Sequence of chain 2.A:
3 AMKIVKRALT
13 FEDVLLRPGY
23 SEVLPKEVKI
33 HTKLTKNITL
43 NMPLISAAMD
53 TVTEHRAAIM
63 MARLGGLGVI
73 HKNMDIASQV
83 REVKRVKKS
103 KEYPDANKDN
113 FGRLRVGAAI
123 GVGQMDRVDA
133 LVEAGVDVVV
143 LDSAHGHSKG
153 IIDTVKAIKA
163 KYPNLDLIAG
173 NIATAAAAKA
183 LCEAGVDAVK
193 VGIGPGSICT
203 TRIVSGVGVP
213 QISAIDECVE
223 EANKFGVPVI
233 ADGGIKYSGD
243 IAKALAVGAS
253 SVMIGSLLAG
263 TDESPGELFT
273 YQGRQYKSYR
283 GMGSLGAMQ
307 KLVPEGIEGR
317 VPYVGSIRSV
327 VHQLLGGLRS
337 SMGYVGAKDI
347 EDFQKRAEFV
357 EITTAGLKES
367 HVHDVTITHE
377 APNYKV

Binding-site contacts:
Ligand atom C15 contacts residue GLY285 of chain 4.A at 3.6 Å.
Ligand atom C5 contacts residue ALA146 of chain 4.A at 4.0 Å (hydrophobic).
Ligand atom C23 contacts residue GLY285 of chain 4.A at 3.8 Å.
Ligand atom C contacts residue GLU311 of chain 4.A at 3.8 Å.
Ligand atom C23 contacts residue VAL309 of chain 4.A at 3.7 Å (hydrophobic).
Ligand atom C4 contacts residue ALA146 of chain 4.A at 3.7 Å (hydrophobic).
Ligand atom BR1 contacts residue HIS147 of chain 4.A at 3.8 Å.
Ligand atom C21 contacts residue GLU311 of chain 4.A at 3.6 Å.
Ligand atom C23 contacts residue GLU311 of chain 4.A at 3.8 Å.
Ligand atom C9 contacts residue GLU311 of chain 4.A at 3.9 Å.
Ligand atom C23 contacts residue MET290 of chain 4.A at 3.9 Å (hydrophobic).
Ligand atom C contacts residue ALA146 of chain 4.A at 3.9 Å (hydrophobic).
Ligand atom C21 contacts residue TYR340 of chain 2.A at 3.8 Å (hydrophobic).
Ligand atom BR1 contacts residue SER23 of chain 2.A at 4.1 Å.
Ligand atom C13 contacts residue GLY285 of chain 4.A at 4.0 Å.
Ligand atom C20 contacts residue IMP1 of chain 4.D at 3.5 Å.
Ligand atom C16 contacts residue GLY285 of chain 4.A at 4.0 Å.
Ligand atom BR1 contacts residue VAL25 of chain 2.A at 3.7 Å.
Ligand atom C21 contacts residue ALA146 of chain 4.A at 3.6 Å (hydrophobic).
Ligand atom C17 contacts residue IMP1 of chain 4.D at 4.1 Å.
Ligand atom N1 contacts residue TYR340 of chain 2.A at 4.1 Å.
Ligand atom C18 contacts residue ALA146 of chain 4.A at 4.1 Å (hydrophobic).
Ligand atom C9 contacts residue SER336 of chain 2.A at 3.8 Å.
Ligand atom C15 contacts residue MET284 of chain 4.A at 3.8 Å (hydrophobic).
Ligand atom C22 contacts residue MET290 of chain 4.A at 4.0 Å (hydrophobic).
Ligand atom C21 contacts residue IMP1 of chain 4.D at 3.4 Å.
Ligand atom C8 contacts residue TYR340 of chain 2.A at 3.9 Å (hydrophobic).
Ligand atom O contacts residue ALA146 of chain 4.A at 4.0 Å.
Ligand atom N2 contacts residue GLU311 of chain 4.A at 3.4 Å (salt-bridge).
Ligand atom C7 contacts residue PRO27 of chain 2.A at 4.1 Å (hydrophobic).
Ligand atom C21 contacts residue THR203 of chain 4.A at 3.4 Å.
Ligand atom N1 contacts residue ALA146 of chain 4.A at 3.7 Å.
Ligand atom C8 contacts residue SER336 of chain 2.A at 3.8 Å.
Ligand atom N1 contacts residue GLU311 of chain 4.A at 3.1 Å (salt-bridge).
Ligand atom C19 contacts residue IMP1 of chain 4.D at 3.5 Å.
Ligand atom C9 contacts residue TYR340 of chain 2.A at 3.5 Å (hydrophobic).
Ligand atom C19 contacts residue ALA146 of chain 4.A at 3.9 Å (hydrophobic).
Ligand atom BR1 contacts residue GLY339 of chain 2.A at 3.6 Å.
Ligand atom C4 contacts residue GLU311 of chain 4.A at 4.0 Å.
Ligand atom C14 contacts residue GLY285 of chain 4.A at 3.6 Å.

Sequence of chain 4.A:
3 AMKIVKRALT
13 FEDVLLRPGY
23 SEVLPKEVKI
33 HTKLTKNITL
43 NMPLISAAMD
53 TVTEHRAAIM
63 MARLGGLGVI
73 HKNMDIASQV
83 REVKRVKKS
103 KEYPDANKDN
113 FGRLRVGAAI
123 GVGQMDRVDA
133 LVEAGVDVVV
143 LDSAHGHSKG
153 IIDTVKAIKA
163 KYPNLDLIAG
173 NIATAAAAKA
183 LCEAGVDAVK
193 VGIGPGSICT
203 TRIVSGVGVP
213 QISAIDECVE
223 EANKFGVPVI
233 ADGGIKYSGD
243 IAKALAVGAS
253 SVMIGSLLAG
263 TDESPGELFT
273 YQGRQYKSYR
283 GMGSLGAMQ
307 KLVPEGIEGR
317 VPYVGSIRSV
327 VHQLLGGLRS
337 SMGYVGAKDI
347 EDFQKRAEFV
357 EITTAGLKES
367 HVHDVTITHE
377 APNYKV

This small molecule binds to this protein.
Small molecule (SMILES): C=C(C)c1cccc(C(C)(C)NC(=O)Nc2ccc(Br)cc2)c1